This small molecule binds to this protein.
Small molecule (SMILES): O=C(/C=N/O)NCCN1CCCCCC1

Sequence of chain 2.A:
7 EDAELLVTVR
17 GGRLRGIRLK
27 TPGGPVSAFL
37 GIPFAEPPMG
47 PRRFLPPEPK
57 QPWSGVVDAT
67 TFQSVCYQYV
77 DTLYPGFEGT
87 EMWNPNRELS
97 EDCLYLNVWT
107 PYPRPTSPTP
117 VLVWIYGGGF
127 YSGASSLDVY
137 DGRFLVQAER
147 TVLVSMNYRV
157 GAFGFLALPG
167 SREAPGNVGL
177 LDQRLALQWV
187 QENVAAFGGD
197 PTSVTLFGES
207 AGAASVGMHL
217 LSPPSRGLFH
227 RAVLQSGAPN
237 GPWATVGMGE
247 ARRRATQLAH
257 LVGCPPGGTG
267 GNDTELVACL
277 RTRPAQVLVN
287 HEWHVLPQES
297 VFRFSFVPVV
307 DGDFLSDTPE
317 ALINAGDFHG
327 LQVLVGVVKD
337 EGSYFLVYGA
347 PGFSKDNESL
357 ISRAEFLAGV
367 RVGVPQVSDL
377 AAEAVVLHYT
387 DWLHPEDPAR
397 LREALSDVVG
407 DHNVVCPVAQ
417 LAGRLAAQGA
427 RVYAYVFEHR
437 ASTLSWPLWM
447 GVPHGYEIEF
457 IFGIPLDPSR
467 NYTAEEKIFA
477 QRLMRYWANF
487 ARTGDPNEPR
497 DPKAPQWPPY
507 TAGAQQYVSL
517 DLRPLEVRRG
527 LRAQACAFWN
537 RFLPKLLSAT

Binding-site contacts:
Ligand atom CAE contacts residue GLY124 of chain 2.A at 4.0 Å.
Ligand atom CAJ contacts residue TRP89 of chain 2.A at 3.5 Å (hydrophobic).
Ligand atom CAN contacts residue TYR340 of chain 2.A at 4.0 Å (hydrophobic).
Ligand atom NAL contacts residue PHE341 of chain 2.A at 4.1 Å.
Ligand atom NAL contacts residue TYR340 of chain 2.A at 3.9 Å.
Ligand atom CAG contacts residue GLY124 of chain 2.A at 3.5 Å.
Ligand atom OAA contacts residue PHE341 of chain 2.A at 4.2 Å.
Ligand atom CAN contacts residue TYR127 of chain 2.A at 3.5 Å (hydrophobic).
Ligand atom CAE contacts residue TRP89 of chain 2.A at 4.1 Å (hydrophobic).
Ligand atom CAH contacts residue TYR127 of chain 2.A at 3.5 Å (hydrophobic).
Ligand atom CAE contacts residue TYR136 of chain 2.A at 4.2 Å (hydrophobic).
Ligand atom CAD contacts residue GLU205 of chain 2.A at 3.2 Å.
Ligand atom NAM contacts residue TYR127 of chain 2.A at 3.1 Å (h-bond).
Ligand atom OAB contacts residue TYR344 of chain 2.A at 4.2 Å.
Ligand atom OAA contacts residue PHE300 of chain 2.A at 4.0 Å.
Ligand atom CAH contacts residue TYR340 of chain 2.A at 3.6 Å (hydrophobic).
Ligand atom CAK contacts residue TYR340 of chain 2.A at 3.2 Å (hydrophobic).
Ligand atom OAA contacts residue GLY125 of chain 2.A at 4.2 Å.
Ligand atom NAL contacts residue TYR127 of chain 2.A at 3.7 Å.
Ligand atom CAF contacts residue TRP89 of chain 2.A at 4.0 Å (hydrophobic).
Ligand atom CAI contacts residue HIS450 of chain 2.A at 4.0 Å.
Ligand atom CAC contacts residue TYR127 of chain 2.A at 3.9 Å (hydrophobic).
Ligand atom CAF contacts residue HIS450 of chain 2.A at 3.7 Å.
Ligand atom CAE contacts residue GLY123 of chain 2.A at 4.1 Å.
Ligand atom NAM contacts residue TYR340 of chain 2.A at 3.1 Å (h-bond).
Ligand atom OAB contacts residue PHE341 of chain 2.A at 3.9 Å.
Ligand atom CAD contacts residue SER206 of chain 2.A at 4.0 Å.
Ligand atom CAG contacts residue GLY123 of chain 2.A at 3.9 Å.
Ligand atom CAN contacts residue PHE300 of chain 2.A at 4.3 Å (hydrophobic).
Ligand atom CAF contacts residue GLU205 of chain 2.A at 4.2 Å.
Ligand atom CAC contacts residue PHE341 of chain 2.A at 3.3 Å (hydrophobic).
Ligand atom CAN contacts residue PHE341 of chain 2.A at 4.0 Å (hydrophobic).
Ligand atom CAE contacts residue GLU205 of chain 2.A at 3.4 Å.
Ligand atom CAC contacts residue PHE300 of chain 2.A at 3.8 Å (hydrophobic).
Ligand atom CAD contacts residue HIS450 of chain 2.A at 4.0 Å.
Ligand atom CAI contacts residue TRP89 of chain 2.A at 4.1 Å (hydrophobic).
Ligand atom OAA contacts residue TYR127 of chain 2.A at 4.1 Å.
Ligand atom CAF contacts residue GLY451 of chain 2.A at 3.9 Å.
Ligand atom CAG contacts residue TRP89 of chain 2.A at 4.1 Å (hydrophobic).
Ligand atom CAC contacts residue TYR340 of chain 2.A at 4.0 Å (hydrophobic).